A protein and the small-molecule ligand that binds it are described below.
Small molecule (SMILES): CC(=O)N[C@H]1[C@H](O[C@H]2[C@H](O)[C@@H](NC(C)=O)CO[C@@H]2CO)O[C@H](CO)[C@@H](O[C@H]2O[C@H](CO)[C@@H](O)[C@H](O)[C@@H]2O)[C@@H]1O

Sequence of chain 1.B:
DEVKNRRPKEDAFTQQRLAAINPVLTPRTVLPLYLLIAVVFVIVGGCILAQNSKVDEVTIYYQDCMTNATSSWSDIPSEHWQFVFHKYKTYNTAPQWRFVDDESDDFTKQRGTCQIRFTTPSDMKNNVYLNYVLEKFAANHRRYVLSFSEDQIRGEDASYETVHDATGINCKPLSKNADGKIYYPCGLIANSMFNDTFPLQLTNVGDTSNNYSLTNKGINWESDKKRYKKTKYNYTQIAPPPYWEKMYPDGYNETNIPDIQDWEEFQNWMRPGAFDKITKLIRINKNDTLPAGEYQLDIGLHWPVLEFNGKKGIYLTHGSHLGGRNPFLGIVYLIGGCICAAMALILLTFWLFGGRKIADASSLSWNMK

Binding-site contacts:
Ligand atom C8 contacts residue TYR293 of chain 1.B at 1.5 Å (hydrophobic).
Ligand atom O5 contacts residue ASP295 of chain 1.B at 4.4 Å.
Ligand atom C7 contacts residue ASN301 of chain 1.B at 3.0 Å.
Ligand atom C3 contacts residue ASN298 of chain 1.B at 3.8 Å.
Ligand atom O5 contacts residue ASN298 of chain 1.B at 2.3 Å (h-bond).
Ligand atom N2 contacts residue GLY296 of chain 1.B at 4.0 Å.
Ligand atom C2 contacts residue ASN301 of chain 1.B at 3.2 Å.
Ligand atom C1 contacts residue ASN298 of chain 1.B at 1.4 Å.
Ligand atom O7 contacts residue ASN301 of chain 1.B at 3.0 Å.
Ligand atom C7 contacts residue GLY296 of chain 1.B at 4.1 Å.
Ligand atom N2 contacts residue ASN298 of chain 1.B at 3.3 Å (h-bond).
Ligand atom C8 contacts residue ASN301 of chain 1.B at 3.7 Å.
Ligand atom N2 contacts residue ASP295 of chain 1.B at 4.0 Å.
Ligand atom O3 contacts residue THR300 of chain 1.B at 3.9 Å.
Ligand atom C8 contacts residue ASP295 of chain 1.B at 4.2 Å.
Ligand atom C1 contacts residue ASN301 of chain 1.B at 4.0 Å.
Ligand atom C8 contacts residue GLY296 of chain 1.B at 3.7 Å.
Ligand atom C8 contacts residue MET292 of chain 1.B at 3.4 Å (hydrophobic).
Ligand atom C5 contacts residue ASN298 of chain 1.B at 3.6 Å.
Ligand atom C7 contacts residue TYR293 of chain 1.B at 2.8 Å (hydrophobic).
Ligand atom O3 contacts residue ASN298 of chain 1.B at 3.9 Å.
Ligand atom C4 contacts residue ASN298 of chain 1.B at 4.2 Å.
Ligand atom C3 contacts residue ASN301 of chain 1.B at 4.2 Å.
Ligand atom C2 contacts residue ASP295 of chain 1.B at 4.4 Å.
Ligand atom C2 contacts residue ASN298 of chain 1.B at 2.6 Å.
Ligand atom O6 contacts residue THR300 of chain 1.B at 4.3 Å.
Ligand atom N2 contacts residue ASN301 of chain 1.B at 2.9 Å (h-bond).
Ligand atom O7 contacts residue TYR293 of chain 1.B at 3.0 Å.
Ligand atom O3 contacts residue ASN301 of chain 1.B at 4.1 Å.
Ligand atom C1 contacts residue ASP295 of chain 1.B at 3.4 Å.
Ligand atom N2 contacts residue TYR293 of chain 1.B at 3.8 Å.